Binding-site contacts:
Ligand atom C10 contacts residue TYR250 of chain 30.A at 2.8 Å (hydrophobic).
Ligand atom C9 contacts residue ALA146 of chain 26.A at 4.4 Å (hydrophobic).
Ligand atom N5 contacts residue TYR145 of chain 26.A at 2.6 Å (h-bond).
Ligand atom O10 contacts residue ASN96 of chain 30.A at 4.2 Å.
Ligand atom C6 contacts residue TYR145 of chain 26.A at 3.4 Å (hydrophobic).
Ligand atom C1 contacts residue ALA146 of chain 26.A at 4.0 Å (hydrophobic).
Ligand atom C3 contacts residue PRO252 of chain 30.A at 4.4 Å (hydrophobic).
Ligand atom C4 contacts residue TYR145 of chain 26.A at 3.6 Å (hydrophobic).
Ligand atom O1B contacts residue ALA146 of chain 26.A at 4.3 Å.
Ligand atom C5 contacts residue TYR250 of chain 30.A at 4.3 Å (hydrophobic).
Ligand atom O1B contacts residue SER147 of chain 26.A at 2.7 Å (h-bond).
Ligand atom C10 contacts residue TYR145 of chain 26.A at 3.6 Å (hydrophobic).
Ligand atom O9 contacts residue ALA146 of chain 26.A at 3.3 Å.
Ligand atom O4 contacts residue PRO252 of chain 30.A at 4.0 Å.
Ligand atom O1B contacts residue PRO252 of chain 30.A at 3.4 Å.
Ligand atom O8 contacts residue TYR145 of chain 26.A at 4.2 Å.
Ligand atom C1 contacts residue SER147 of chain 26.A at 3.6 Å.
Ligand atom O1A contacts residue ALA146 of chain 26.A at 3.2 Å.
Ligand atom O4 contacts residue ASN251 of chain 30.A at 4.3 Å.
Ligand atom O1A contacts residue SER147 of chain 26.A at 3.1 Å (h-bond).
Ligand atom C4 contacts residue TYR250 of chain 30.A at 4.2 Å (hydrophobic).
Ligand atom C11 contacts residue TYR145 of chain 26.A at 3.7 Å (hydrophobic).
Ligand atom N5 contacts residue TYR250 of chain 30.A at 3.8 Å.
Ligand atom C5 contacts residue TYR145 of chain 26.A at 3.3 Å (hydrophobic).
Ligand atom C11 contacts residue TYR250 of chain 30.A at 3.0 Å (hydrophobic).
Ligand atom C11 contacts residue ARG143 of chain 26.A at 3.9 Å.
Ligand atom C4 contacts residue PRO252 of chain 30.A at 4.3 Å (hydrophobic).
Ligand atom C8 contacts residue TYR145 of chain 26.A at 4.2 Å (hydrophobic).
Ligand atom O4 contacts residue TYR250 of chain 30.A at 3.0 Å.
Ligand atom C1 contacts residue PRO252 of chain 30.A at 4.1 Å (hydrophobic).
Ligand atom C6 contacts residue ALA146 of chain 26.A at 4.3 Å (hydrophobic).
Ligand atom O4 contacts residue TYR145 of chain 26.A at 4.2 Å.
Ligand atom O10 contacts residue TYR250 of chain 30.A at 2.2 Å (h-bond).
Ligand atom C8 contacts residue ALA146 of chain 26.A at 4.4 Å (hydrophobic).
Ligand atom C7 contacts residue TYR145 of chain 26.A at 3.9 Å (hydrophobic).

Sequence of chain 26.A:
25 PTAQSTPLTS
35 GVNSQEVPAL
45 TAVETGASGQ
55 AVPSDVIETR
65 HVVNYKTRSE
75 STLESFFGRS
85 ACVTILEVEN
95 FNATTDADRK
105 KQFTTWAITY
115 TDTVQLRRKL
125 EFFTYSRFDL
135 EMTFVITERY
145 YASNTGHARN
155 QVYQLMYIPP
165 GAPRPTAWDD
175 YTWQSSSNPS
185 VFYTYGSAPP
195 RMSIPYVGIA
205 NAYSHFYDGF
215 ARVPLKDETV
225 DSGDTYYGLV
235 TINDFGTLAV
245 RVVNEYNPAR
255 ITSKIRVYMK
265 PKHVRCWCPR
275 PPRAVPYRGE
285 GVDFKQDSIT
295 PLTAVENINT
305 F

Sequence of chain 30.A:
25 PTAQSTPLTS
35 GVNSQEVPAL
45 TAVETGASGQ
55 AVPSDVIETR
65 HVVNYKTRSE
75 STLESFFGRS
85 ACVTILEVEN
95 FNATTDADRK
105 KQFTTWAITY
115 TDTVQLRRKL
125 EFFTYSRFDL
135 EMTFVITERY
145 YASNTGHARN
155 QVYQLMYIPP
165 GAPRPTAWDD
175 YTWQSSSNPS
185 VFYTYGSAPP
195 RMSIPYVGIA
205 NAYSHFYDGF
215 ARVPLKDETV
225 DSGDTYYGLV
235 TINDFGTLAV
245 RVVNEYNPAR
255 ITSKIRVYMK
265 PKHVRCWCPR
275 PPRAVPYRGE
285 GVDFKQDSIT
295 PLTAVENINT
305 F

The small molecule below binds the protein below.
Small molecule (SMILES): CC(=O)N[C@H]1[C@H]([C@H](O)[C@H](O)CO)O[C@@](O)(C(=O)O)C[C@@H]1O